A protein and the small-molecule ligand that binds it are described below.
Small molecule (SMILES): CC(=O)N[C@@H]1[C@@H](O)[C@H](O)[C@@H](CO)O[C@H]1O

Sequence of chain 1.P:
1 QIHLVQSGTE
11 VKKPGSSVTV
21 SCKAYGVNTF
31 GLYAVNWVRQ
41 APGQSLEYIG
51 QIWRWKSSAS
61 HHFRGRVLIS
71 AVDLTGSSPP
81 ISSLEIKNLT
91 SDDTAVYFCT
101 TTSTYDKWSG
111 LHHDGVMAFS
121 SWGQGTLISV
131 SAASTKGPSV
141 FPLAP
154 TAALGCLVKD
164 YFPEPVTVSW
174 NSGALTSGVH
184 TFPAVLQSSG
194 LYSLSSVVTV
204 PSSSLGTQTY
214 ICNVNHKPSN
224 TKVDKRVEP

Binding-site contacts:
Ligand atom C8 contacts residue GLY15 of chain 1.P at 4.1 Å.
Ligand atom C6 contacts residue ASN88 of chain 1.P at 4.3 Å.
Ligand atom C3 contacts residue ASN88 of chain 1.P at 3.9 Å.
Ligand atom N2 contacts residue ASN88 of chain 1.P at 2.6 Å (h-bond).
Ligand atom C1 contacts residue ASN88 of chain 1.P at 1.4 Å.
Ligand atom O7 contacts residue ASN88 of chain 1.P at 3.2 Å (h-bond).
Ligand atom C7 contacts residue ASN88 of chain 1.P at 2.7 Å.
Ligand atom O5 contacts residue ASN88 of chain 1.P at 2.3 Å (h-bond).
Ligand atom C2 contacts residue ASN88 of chain 1.P at 2.7 Å.
Ligand atom C4 contacts residue ASN88 of chain 1.P at 4.2 Å.
Ligand atom C8 contacts residue ASN88 of chain 1.P at 3.2 Å.
Ligand atom O6 contacts residue ASN88 of chain 1.P at 4.0 Å.
Ligand atom C5 contacts residue ASN88 of chain 1.P at 3.3 Å.